The protein below binds the small molecule below.
Small molecule (SMILES): NC(=O)c1ccc[n+]([C@@H]2O[C@H](COP(=O)(O)O)[C@@H](O)[C@H]2O)c1

Sequence of chain 1.B:
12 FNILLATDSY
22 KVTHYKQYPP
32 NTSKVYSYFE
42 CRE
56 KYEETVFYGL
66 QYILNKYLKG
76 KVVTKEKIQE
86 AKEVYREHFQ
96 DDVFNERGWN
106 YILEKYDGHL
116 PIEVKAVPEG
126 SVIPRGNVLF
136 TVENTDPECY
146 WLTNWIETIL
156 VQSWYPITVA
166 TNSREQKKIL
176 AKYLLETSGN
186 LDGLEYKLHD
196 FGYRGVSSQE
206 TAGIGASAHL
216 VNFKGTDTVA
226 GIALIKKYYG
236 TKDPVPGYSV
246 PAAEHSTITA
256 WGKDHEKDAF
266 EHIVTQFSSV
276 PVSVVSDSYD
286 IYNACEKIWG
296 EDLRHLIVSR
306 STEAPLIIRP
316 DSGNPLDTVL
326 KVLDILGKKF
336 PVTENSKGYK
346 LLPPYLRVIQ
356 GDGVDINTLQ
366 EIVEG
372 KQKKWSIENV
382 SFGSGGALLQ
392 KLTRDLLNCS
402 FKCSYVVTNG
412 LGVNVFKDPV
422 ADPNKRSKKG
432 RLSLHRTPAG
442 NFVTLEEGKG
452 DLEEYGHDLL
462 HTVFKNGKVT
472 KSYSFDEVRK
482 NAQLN

Binding-site contacts:
Ligand atom O2R contacts residue ARG314 of chain 1.B at 3.0 Å (salt-bridge).
Ligand atom C6 contacts residue TYR21 of chain 1.A at 3.8 Å (hydrophobic).
Ligand atom C4 contacts residue ASP222 of chain 1.B at 3.1 Å.
Ligand atom C5 contacts residue ASP19 of chain 1.A at 3.7 Å.
Ligand atom O2R contacts residue GLY356 of chain 1.B at 3.0 Å (h-bond).
Ligand atom O2P contacts residue GLY386 of chain 1.B at 3.2 Å (h-bond).
Ligand atom N7 contacts residue PHE196 of chain 1.B at 3.7 Å.
Ligand atom C2 contacts residue TYR21 of chain 1.A at 3.7 Å (hydrophobic).
Ligand atom O2R contacts residue PHE196 of chain 1.B at 3.5 Å.
Ligand atom O3R contacts residue ASP316 of chain 1.B at 2.8 Å (salt-bridge).
Ligand atom O5R contacts residue ARG395 of chain 1.A at 2.8 Å (salt-bridge).
Ligand atom O3P contacts residue ARG395 of chain 1.A at 3.7 Å.
Ligand atom O7 contacts residue PHE196 of chain 1.B at 3.6 Å.
Ligand atom P contacts residue GLY387 of chain 1.B at 3.7 Å.
Ligand atom C5 contacts residue ARG199 of chain 1.B at 3.7 Å.
Ligand atom C3 contacts residue TYR21 of chain 1.A at 3.5 Å (hydrophobic).
Ligand atom O3P contacts residue GLY386 of chain 1.B at 3.8 Å.
Ligand atom P contacts residue ARG395 of chain 1.A at 3.8 Å.
Ligand atom C6 contacts residue PHE196 of chain 1.B at 3.6 Å (hydrophobic).
Ligand atom N7 contacts residue ASP222 of chain 1.B at 3.2 Å (salt-bridge).
Ligand atom N7 contacts residue TYR21 of chain 1.A at 3.4 Å.
Ligand atom O2P contacts residue GLY387 of chain 1.B at 3.4 Å (h-bond).
Ligand atom C7 contacts residue PHE196 of chain 1.B at 3.5 Å (hydrophobic).
Ligand atom C3 contacts residue PHE196 of chain 1.B at 3.6 Å (hydrophobic).
Ligand atom O2R contacts residue ASP316 of chain 1.B at 3.4 Å (salt-bridge).
Ligand atom C4 contacts residue PHE196 of chain 1.B at 3.5 Å (hydrophobic).
Ligand atom C6 contacts residue ARG199 of chain 1.B at 3.4 Å.
Ligand atom C5 contacts residue PHE196 of chain 1.B at 3.8 Å (hydrophobic).
Ligand atom N1 contacts residue TYR21 of chain 1.A at 3.7 Å.
Ligand atom O4R contacts residue ARG199 of chain 1.B at 3.5 Å (salt-bridge).
Ligand atom C3R contacts residue GLY356 of chain 1.B at 3.6 Å.
Ligand atom C5R contacts residue ARG395 of chain 1.A at 3.4 Å.
Ligand atom C7 contacts residue TYR21 of chain 1.A at 3.5 Å (hydrophobic).
Ligand atom C2R contacts residue PHE196 of chain 1.B at 3.6 Å (hydrophobic).
Ligand atom O3P contacts residue GLY387 of chain 1.B at 2.8 Å (h-bond).
Ligand atom C2R contacts residue GLY356 of chain 1.B at 3.5 Å.
Ligand atom C4 contacts residue TYR21 of chain 1.A at 3.4 Å (hydrophobic).
Ligand atom N7 contacts residue ALA247 of chain 1.B at 3.7 Å.
Ligand atom O7 contacts residue ARG314 of chain 1.B at 3.1 Å (salt-bridge).
Ligand atom C2 contacts residue PHE196 of chain 1.B at 3.7 Å (hydrophobic).

Sequence of chain 1.A:
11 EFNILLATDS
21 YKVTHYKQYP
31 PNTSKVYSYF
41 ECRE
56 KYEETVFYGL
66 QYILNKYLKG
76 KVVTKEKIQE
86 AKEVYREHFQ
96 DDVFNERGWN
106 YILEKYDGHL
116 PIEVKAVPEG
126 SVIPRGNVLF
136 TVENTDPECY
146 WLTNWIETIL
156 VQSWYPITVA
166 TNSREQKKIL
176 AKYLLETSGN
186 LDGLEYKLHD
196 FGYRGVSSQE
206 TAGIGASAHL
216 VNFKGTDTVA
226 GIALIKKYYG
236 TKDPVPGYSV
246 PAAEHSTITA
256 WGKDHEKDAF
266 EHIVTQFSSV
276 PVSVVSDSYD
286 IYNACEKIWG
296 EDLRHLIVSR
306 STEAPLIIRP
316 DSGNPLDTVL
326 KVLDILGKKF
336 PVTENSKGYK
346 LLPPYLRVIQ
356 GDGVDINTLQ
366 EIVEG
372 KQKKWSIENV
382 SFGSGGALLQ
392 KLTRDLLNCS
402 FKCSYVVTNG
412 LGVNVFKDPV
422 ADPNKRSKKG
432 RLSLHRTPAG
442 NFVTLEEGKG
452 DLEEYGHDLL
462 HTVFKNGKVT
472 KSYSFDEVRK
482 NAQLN